Sequence of chain 1.A:
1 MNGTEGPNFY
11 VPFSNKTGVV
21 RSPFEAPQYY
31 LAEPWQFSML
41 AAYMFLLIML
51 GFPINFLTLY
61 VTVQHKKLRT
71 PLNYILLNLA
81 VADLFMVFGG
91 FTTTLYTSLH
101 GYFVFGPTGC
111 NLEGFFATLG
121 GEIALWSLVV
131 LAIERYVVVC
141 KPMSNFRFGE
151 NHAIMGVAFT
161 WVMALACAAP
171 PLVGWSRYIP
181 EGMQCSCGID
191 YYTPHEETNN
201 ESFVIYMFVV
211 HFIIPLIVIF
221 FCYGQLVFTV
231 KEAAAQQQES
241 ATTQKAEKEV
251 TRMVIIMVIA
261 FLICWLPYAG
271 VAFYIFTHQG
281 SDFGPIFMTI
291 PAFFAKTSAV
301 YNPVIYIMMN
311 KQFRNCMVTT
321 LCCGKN

This small molecule binds to this protein.
Small molecule (SMILES): CC(C)=CCC/C(C)=C/CO

Binding-site contacts:
Ligand atom C5 contacts residue ALA269 of chain 1.A at 4.1 Å (hydrophobic).
Ligand atom C contacts residue TYR191 of chain 1.A at 3.3 Å (hydrophobic).
Ligand atom O contacts residue MET207 of chain 1.A at 3.7 Å.
Ligand atom C7 contacts residue TRP265 of chain 1.A at 4.3 Å (hydrophobic).
Ligand atom C8 contacts residue PHE212 of chain 1.A at 4.0 Å (hydrophobic).
Ligand atom C8 contacts residue TRP265 of chain 1.A at 3.4 Å (hydrophobic).
Ligand atom C7 contacts residue PHE212 of chain 1.A at 4.3 Å (hydrophobic).
Ligand atom C6 contacts residue PHE212 of chain 1.A at 3.8 Å (hydrophobic).
Ligand atom C6 contacts residue HIS211 of chain 1.A at 3.9 Å.
Ligand atom C1 contacts residue ALA272 of chain 1.A at 4.2 Å (hydrophobic).
Ligand atom C8 contacts residue ALA269 of chain 1.A at 3.6 Å (hydrophobic).
Ligand atom C7 contacts residue GLU122 of chain 1.A at 3.9 Å.
Ligand atom C3 contacts residue PHE208 of chain 1.A at 4.2 Å (hydrophobic).
Ligand atom C4 contacts residue PHE212 of chain 1.A at 4.3 Å (hydrophobic).
Ligand atom C4 contacts residue PHE208 of chain 1.A at 3.9 Å (hydrophobic).
Ligand atom C4 contacts residue TYR268 of chain 1.A at 4.4 Å (hydrophobic).
Ligand atom C contacts residue TYR268 of chain 1.A at 3.7 Å (hydrophobic).
Ligand atom C6 contacts residue MET207 of chain 1.A at 4.1 Å (hydrophobic).
Ligand atom C5 contacts residue PHE212 of chain 1.A at 4.0 Å (hydrophobic).
Ligand atom C contacts residue ALA272 of chain 1.A at 3.8 Å (hydrophobic).
Ligand atom C1 contacts residue TYR268 of chain 1.A at 4.3 Å (hydrophobic).
Ligand atom C8 contacts residue TYR268 of chain 1.A at 3.9 Å (hydrophobic).
Ligand atom O contacts residue GLU122 of chain 1.A at 2.8 Å (salt-bridge).
Ligand atom C2 contacts residue TYR268 of chain 1.A at 4.1 Å (hydrophobic).
Ligand atom C7 contacts residue HIS211 of chain 1.A at 3.5 Å.
Ligand atom O contacts residue HIS211 of chain 1.A at 3.1 Å (h-bond).
Ligand atom C9 contacts residue MET207 of chain 1.A at 3.4 Å (hydrophobic).
Ligand atom C2 contacts residue ALA272 of chain 1.A at 3.7 Å (hydrophobic).
Ligand atom C4 contacts residue ALA269 of chain 1.A at 3.5 Å (hydrophobic).